Sequence of chain 1.A:
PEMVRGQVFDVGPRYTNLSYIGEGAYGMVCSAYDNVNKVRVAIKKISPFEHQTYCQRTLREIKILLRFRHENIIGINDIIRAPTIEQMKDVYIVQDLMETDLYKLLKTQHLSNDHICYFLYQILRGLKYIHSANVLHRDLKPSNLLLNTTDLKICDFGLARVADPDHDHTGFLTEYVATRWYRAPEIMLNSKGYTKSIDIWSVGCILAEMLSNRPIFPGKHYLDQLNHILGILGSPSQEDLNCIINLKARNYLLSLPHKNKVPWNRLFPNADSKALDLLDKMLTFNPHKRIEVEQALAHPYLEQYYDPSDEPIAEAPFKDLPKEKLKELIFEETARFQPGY

This protein binds this small molecule.
Small molecule (SMILES): Nc1ccccn1

Binding-site contacts:
Ligand atom N1 contacts residue ASP243 of chain 1.A at 3.7 Å.
Ligand atom N contacts residue HIS247 of chain 1.A at 3.9 Å.
Ligand atom N1 contacts residue ASN246 of chain 1.A at 3.8 Å.
Ligand atom C2 contacts residue HIS247 of chain 1.A at 3.5 Å.
Ligand atom C5 contacts residue ASN246 of chain 1.A at 3.8 Å.
Ligand atom N contacts residue ASP243 of chain 1.A at 2.7 Å (salt-bridge).
Ligand atom C5 contacts residue HIS247 of chain 1.A at 3.9 Å.
Ligand atom N1 contacts residue HIS247 of chain 1.A at 4.0 Å.
Ligand atom C6 contacts residue ASN246 of chain 1.A at 3.1 Å.
Ligand atom C2 contacts residue ASP243 of chain 1.A at 3.5 Å.
Ligand atom C4 contacts residue HIS247 of chain 1.A at 3.6 Å.
Ligand atom C3 contacts residue HIS247 of chain 1.A at 3.3 Å.
Ligand atom C6 contacts residue HIS247 of chain 1.A at 3.6 Å.